Sequence of chain 1.A:
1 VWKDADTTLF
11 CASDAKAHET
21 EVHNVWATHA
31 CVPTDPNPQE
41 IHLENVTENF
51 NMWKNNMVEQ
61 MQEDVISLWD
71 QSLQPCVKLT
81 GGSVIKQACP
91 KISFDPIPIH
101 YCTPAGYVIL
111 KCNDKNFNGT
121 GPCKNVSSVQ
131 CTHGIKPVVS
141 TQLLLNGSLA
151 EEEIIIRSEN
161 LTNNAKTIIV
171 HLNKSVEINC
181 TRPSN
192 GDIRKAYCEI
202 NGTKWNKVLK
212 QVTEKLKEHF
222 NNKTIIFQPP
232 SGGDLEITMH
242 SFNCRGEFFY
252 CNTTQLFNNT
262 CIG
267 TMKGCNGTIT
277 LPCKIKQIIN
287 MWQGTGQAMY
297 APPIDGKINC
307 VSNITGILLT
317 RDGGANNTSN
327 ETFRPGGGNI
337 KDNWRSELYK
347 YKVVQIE

The small molecule below binds the protein below.
Small molecule (SMILES): CC(=O)N[C@@H]1[C@@H](O)[C@H](O)[C@@H](CO)O[C@H]1O

Binding-site contacts:
Ligand atom C6 contacts residue ILE154 of chain 1.A at 3.9 Å (hydrophobic).
Ligand atom O4 contacts residue GLN212 of chain 1.A at 4.5 Å.
Ligand atom C6 contacts residue GLU153 of chain 1.A at 3.9 Å.
Ligand atom C2 contacts residue GLU152 of chain 1.A at 3.5 Å.
Ligand atom C7 contacts residue ASN173 of chain 1.A at 3.1 Å.
Ligand atom N2 contacts residue ASN173 of chain 1.A at 2.6 Å (h-bond).
Ligand atom C1 contacts residue GLU153 of chain 1.A at 4.3 Å.
Ligand atom O5 contacts residue ASN173 of chain 1.A at 2.4 Å (h-bond).
Ligand atom O5 contacts residue GLU153 of chain 1.A at 3.4 Å.
Ligand atom O5 contacts residue GLU152 of chain 1.A at 3.5 Å (salt-bridge).
Ligand atom C5 contacts residue ASN173 of chain 1.A at 3.6 Å.
Ligand atom C5 contacts residue ILE154 of chain 1.A at 4.1 Å (hydrophobic).
Ligand atom O5 contacts residue GLN212 of chain 1.A at 4.4 Å.
Ligand atom O7 contacts residue ASN173 of chain 1.A at 3.3 Å (h-bond).
Ligand atom C1 contacts residue GLU152 of chain 1.A at 3.4 Å.
Ligand atom C1 contacts residue GLN212 of chain 1.A at 4.0 Å.
Ligand atom C3 contacts residue GLN212 of chain 1.A at 4.0 Å.
Ligand atom C4 contacts residue ASN173 of chain 1.A at 4.0 Å.
Ligand atom O6 contacts residue ILE154 of chain 1.A at 3.0 Å (h-bond).
Ligand atom C5 contacts residue GLN212 of chain 1.A at 4.0 Å.
Ligand atom O6 contacts residue LYS216 of chain 1.A at 3.8 Å.
Ligand atom C2 contacts residue ASN173 of chain 1.A at 2.1 Å.
Ligand atom C5 contacts residue GLU153 of chain 1.A at 4.2 Å.
Ligand atom C7 contacts residue GLU152 of chain 1.A at 4.1 Å.
Ligand atom C1 contacts residue ILE154 of chain 1.A at 3.7 Å (hydrophobic).
Ligand atom C4 contacts residue GLN212 of chain 1.A at 4.4 Å.
Ligand atom O7 contacts residue GLU152 of chain 1.A at 3.5 Å (salt-bridge).
Ligand atom C1 contacts residue ASN173 of chain 1.A at 1.4 Å.
Ligand atom O6 contacts residue GLU153 of chain 1.A at 3.7 Å.
Ligand atom C3 contacts residue ASN173 of chain 1.A at 3.5 Å.
Ligand atom O5 contacts residue ILE154 of chain 1.A at 3.2 Å (h-bond).
Ligand atom N2 contacts residue GLU152 of chain 1.A at 4.2 Å.
Ligand atom C8 contacts residue ASN173 of chain 1.A at 4.1 Å.
Ligand atom C2 contacts residue GLN212 of chain 1.A at 4.4 Å.